Sequence of chain 1.C:
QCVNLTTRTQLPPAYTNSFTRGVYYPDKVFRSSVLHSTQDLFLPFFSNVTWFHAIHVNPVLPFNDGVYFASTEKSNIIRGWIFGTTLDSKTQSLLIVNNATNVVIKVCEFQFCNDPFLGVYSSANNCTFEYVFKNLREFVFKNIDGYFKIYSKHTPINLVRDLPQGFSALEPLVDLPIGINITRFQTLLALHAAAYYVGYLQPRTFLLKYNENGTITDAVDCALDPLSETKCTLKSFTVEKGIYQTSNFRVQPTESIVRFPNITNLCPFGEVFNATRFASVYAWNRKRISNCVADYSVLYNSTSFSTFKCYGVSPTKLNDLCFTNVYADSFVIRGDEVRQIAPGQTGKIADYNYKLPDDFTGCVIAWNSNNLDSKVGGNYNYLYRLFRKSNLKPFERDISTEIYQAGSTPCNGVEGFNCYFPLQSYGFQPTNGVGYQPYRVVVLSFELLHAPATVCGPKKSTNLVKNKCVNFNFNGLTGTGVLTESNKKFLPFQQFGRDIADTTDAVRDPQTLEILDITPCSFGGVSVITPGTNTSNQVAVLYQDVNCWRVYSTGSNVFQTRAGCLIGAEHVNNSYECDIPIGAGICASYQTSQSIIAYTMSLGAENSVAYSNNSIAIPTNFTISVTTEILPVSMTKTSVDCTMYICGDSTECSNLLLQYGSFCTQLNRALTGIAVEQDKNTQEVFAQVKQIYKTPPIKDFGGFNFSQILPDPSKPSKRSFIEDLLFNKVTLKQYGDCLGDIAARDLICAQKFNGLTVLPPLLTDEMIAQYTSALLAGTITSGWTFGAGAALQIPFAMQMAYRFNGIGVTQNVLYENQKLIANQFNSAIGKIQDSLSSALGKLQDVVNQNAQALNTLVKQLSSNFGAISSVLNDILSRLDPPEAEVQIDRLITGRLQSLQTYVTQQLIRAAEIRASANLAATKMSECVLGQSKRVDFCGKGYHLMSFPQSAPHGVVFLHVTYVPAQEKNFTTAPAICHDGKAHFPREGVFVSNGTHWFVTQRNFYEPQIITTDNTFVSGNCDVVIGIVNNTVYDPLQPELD

Binding-site contacts:
Ligand atom C6 contacts residue LYS458 of chain 1.C at 4.5 Å.
Ligand atom C1 contacts residue ASN234 of chain 1.A at 1.4 Å.
Ligand atom C8 contacts residue ARG457 of chain 1.C at 4.5 Å.
Ligand atom C8 contacts residue LEU461 of chain 1.C at 4.5 Å (hydrophobic).
Ligand atom C8 contacts residue THR236 of chain 1.A at 4.0 Å.
Ligand atom C1 contacts residue THR236 of chain 1.A at 4.2 Å.
Ligand atom C4 contacts residue ASN234 of chain 1.A at 4.2 Å.
Ligand atom O6 contacts residue LYS458 of chain 1.C at 3.7 Å.
Ligand atom C5 contacts residue THR236 of chain 1.A at 3.8 Å.
Ligand atom O7 contacts residue GLU465 of chain 1.C at 4.3 Å.
Ligand atom O6 contacts residue THR108 of chain 1.A at 3.1 Å.
Ligand atom O5 contacts residue THR108 of chain 1.A at 4.0 Å.
Ligand atom C8 contacts residue ASN460 of chain 1.C at 3.4 Å.
Ligand atom C6 contacts residue THR236 of chain 1.A at 4.0 Å.
Ligand atom O5 contacts residue THR236 of chain 1.A at 3.8 Å.
Ligand atom O7 contacts residue SER459 of chain 1.C at 3.6 Å.
Ligand atom N2 contacts residue ASN234 of chain 1.A at 2.9 Å (h-bond).
Ligand atom C8 contacts residue LYS462 of chain 1.C at 3.9 Å.
Ligand atom C7 contacts residue ASN234 of chain 1.A at 3.5 Å.
Ligand atom O3 contacts residue SER459 of chain 1.C at 4.0 Å.
Ligand atom C5 contacts residue ASN234 of chain 1.A at 3.6 Å.
Ligand atom C7 contacts residue SER459 of chain 1.C at 3.9 Å.
Ligand atom C6 contacts residue THR108 of chain 1.A at 3.8 Å.
Ligand atom O7 contacts residue ASN234 of chain 1.A at 3.7 Å.
Ligand atom C2 contacts residue ASN234 of chain 1.A at 2.5 Å.
Ligand atom C7 contacts residue ASN460 of chain 1.C at 4.4 Å.
Ligand atom C7 contacts residue ARG457 of chain 1.C at 4.2 Å.
Ligand atom C8 contacts residue GLU465 of chain 1.C at 3.7 Å.
Ligand atom O7 contacts residue ARG457 of chain 1.C at 3.3 Å (salt-bridge).
Ligand atom C8 contacts residue SER459 of chain 1.C at 4.2 Å.
Ligand atom C3 contacts residue ASN234 of chain 1.A at 3.8 Å.
Ligand atom C7 contacts residue GLU465 of chain 1.C at 4.4 Å.
Ligand atom O5 contacts residue ASN234 of chain 1.A at 2.3 Å (h-bond).

Sequence of chain 1.A:
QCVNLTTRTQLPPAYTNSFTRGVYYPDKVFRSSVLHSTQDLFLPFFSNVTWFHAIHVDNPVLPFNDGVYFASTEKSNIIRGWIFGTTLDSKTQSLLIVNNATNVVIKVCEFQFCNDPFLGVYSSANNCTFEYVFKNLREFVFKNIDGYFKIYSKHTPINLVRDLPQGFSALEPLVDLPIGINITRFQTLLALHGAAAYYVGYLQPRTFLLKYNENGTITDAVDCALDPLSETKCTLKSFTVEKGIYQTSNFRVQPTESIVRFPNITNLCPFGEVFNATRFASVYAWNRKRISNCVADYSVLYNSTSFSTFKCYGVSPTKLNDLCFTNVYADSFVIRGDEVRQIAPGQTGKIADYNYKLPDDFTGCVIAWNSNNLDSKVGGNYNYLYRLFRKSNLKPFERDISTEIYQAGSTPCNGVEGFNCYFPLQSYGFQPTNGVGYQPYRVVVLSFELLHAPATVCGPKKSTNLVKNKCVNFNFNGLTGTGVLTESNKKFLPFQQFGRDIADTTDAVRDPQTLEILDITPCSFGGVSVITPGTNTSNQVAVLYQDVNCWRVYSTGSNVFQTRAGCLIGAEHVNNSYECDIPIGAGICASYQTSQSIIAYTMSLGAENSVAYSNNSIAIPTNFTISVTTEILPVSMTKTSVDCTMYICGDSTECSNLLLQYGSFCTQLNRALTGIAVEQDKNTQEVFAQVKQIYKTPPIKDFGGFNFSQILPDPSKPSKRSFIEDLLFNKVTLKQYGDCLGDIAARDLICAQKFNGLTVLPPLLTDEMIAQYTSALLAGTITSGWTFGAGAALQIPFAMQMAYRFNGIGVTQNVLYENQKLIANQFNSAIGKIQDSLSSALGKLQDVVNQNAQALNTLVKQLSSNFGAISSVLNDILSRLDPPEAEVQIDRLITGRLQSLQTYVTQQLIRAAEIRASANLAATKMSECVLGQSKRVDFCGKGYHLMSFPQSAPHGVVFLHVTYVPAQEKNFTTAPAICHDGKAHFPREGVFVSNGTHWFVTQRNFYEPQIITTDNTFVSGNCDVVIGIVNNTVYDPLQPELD

This protein binds this small molecule.
Small molecule (SMILES): CC(=O)N[C@H]1[C@H](O[C@H]2[C@H](O)[C@@H](NC(C)=O)CO[C@@H]2CO)O[C@H](CO)[C@@H](O)[C@@H]1O